This small molecule binds to this protein.
Small molecule (SMILES): O=C(O)/C=C/C(=O)O

Sequence of chain 1.A:
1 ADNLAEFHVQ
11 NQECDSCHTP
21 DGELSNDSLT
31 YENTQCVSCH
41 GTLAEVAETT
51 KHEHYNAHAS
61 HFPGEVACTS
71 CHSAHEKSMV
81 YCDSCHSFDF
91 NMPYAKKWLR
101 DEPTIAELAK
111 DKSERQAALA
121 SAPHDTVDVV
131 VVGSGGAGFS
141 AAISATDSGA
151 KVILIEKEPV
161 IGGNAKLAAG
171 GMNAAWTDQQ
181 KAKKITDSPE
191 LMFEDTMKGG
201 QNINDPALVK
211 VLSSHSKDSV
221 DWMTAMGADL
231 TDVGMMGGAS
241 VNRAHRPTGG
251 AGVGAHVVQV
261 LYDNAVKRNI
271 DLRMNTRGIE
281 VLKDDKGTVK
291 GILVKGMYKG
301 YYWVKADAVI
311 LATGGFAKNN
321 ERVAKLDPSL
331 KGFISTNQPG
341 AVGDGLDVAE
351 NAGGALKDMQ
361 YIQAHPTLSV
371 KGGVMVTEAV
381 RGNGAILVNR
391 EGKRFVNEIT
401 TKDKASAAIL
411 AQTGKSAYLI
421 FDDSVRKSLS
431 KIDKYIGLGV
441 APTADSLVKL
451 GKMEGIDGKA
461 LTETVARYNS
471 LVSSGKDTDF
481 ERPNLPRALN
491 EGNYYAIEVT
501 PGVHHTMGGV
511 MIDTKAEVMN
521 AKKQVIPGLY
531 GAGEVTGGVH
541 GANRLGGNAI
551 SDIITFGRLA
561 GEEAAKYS

Binding-site contacts:
Ligand atom C6 contacts residue GLY547 of chain 1.A at 3.7 Å.
Ligand atom O contacts residue THR377 of chain 1.A at 3.3 Å.
Ligand atom O8 contacts residue LYS402 of chain 1.A at 3.8 Å.
Ligand atom O8 contacts residue FAD1 of chain 1.H at 3.1 Å.
Ligand atom O contacts residue VAL376 of chain 1.A at 4.1 Å.
Ligand atom C6 contacts residue FAD1 of chain 1.H at 3.1 Å.
Ligand atom C contacts residue THR377 of chain 1.A at 3.4 Å.
Ligand atom O8 contacts residue ARG544 of chain 1.A at 2.8 Å (salt-bridge).
Ligand atom C contacts residue MET375 of chain 1.A at 3.5 Å (hydrophobic).
Ligand atom OXT contacts residue FAD1 of chain 1.H at 3.9 Å.
Ligand atom O7 contacts residue ARG544 of chain 1.A at 2.7 Å (salt-bridge).
Ligand atom O7 contacts residue LYS402 of chain 1.A at 4.0 Å.
Ligand atom OXT contacts residue GLU378 of chain 1.A at 3.7 Å.
Ligand atom C5 contacts residue FAD1 of chain 1.H at 3.4 Å.
Ligand atom O7 contacts residue LEU545 of chain 1.A at 4.1 Å.
Ligand atom OXT contacts residue THR377 of chain 1.A at 2.6 Å (h-bond).
Ligand atom OXT contacts residue MET375 of chain 1.A at 3.5 Å.
Ligand atom C5 contacts residue MET236 of chain 1.A at 3.6 Å (hydrophobic).
Ligand atom C5 contacts residue LYS402 of chain 1.A at 3.8 Å.
Ligand atom C4 contacts residue FAD1 of chain 1.H at 3.4 Å.
Ligand atom C contacts residue MET236 of chain 1.A at 3.8 Å (hydrophobic).
Ligand atom C contacts residue GLU378 of chain 1.A at 3.5 Å.
Ligand atom O7 contacts residue GLY546 of chain 1.A at 3.1 Å.
Ligand atom O contacts residue GLU378 of chain 1.A at 2.7 Å (salt-bridge).
Ligand atom C4 contacts residue HIS365 of chain 1.A at 3.7 Å.
Ligand atom C6 contacts residue LYS402 of chain 1.A at 3.6 Å.
Ligand atom OXT contacts residue ALA169 of chain 1.A at 3.8 Å.
Ligand atom C6 contacts residue ARG544 of chain 1.A at 3.4 Å.
Ligand atom O contacts residue MET375 of chain 1.A at 3.7 Å.
Ligand atom O7 contacts residue GLY547 of chain 1.A at 2.6 Å (h-bond).
Ligand atom C contacts residue FAD1 of chain 1.H at 4.2 Å.
Ligand atom OXT contacts residue GLY170 of chain 1.A at 3.1 Å (h-bond).
Ligand atom C4 contacts residue MET375 of chain 1.A at 3.8 Å (hydrophobic).
Ligand atom O8 contacts residue HIS504 of chain 1.A at 2.9 Å (h-bond).
Ligand atom O7 contacts residue FAD1 of chain 1.H at 2.8 Å.
Ligand atom C6 contacts residue HIS504 of chain 1.A at 4.0 Å.
Ligand atom O contacts residue HIS365 of chain 1.A at 2.4 Å (h-bond).
Ligand atom C contacts residue HIS365 of chain 1.A at 3.4 Å.
Ligand atom OXT contacts residue MET236 of chain 1.A at 3.6 Å.
Ligand atom C6 contacts residue GLY546 of chain 1.A at 3.8 Å.